Sequence of chain 1.B:
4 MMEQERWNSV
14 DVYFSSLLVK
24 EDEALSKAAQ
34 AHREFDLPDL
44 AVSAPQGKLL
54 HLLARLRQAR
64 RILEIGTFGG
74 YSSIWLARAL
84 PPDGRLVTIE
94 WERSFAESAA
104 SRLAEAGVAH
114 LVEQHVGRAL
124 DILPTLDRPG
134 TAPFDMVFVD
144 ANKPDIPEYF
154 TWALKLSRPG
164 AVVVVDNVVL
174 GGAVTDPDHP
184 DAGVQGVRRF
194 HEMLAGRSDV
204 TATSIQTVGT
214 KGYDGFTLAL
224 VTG

Binding-site contacts:
Ligand atom C1 contacts residue VAL167 of chain 1.B at 4.1 Å (hydrophobic).
Ligand atom C1 contacts residue PHE141 of chain 1.B at 3.5 Å (hydrophobic).
Ligand atom O6 contacts residue GLN49 of chain 1.B at 3.7 Å.
Ligand atom C3 contacts residue PHE219 of chain 1.B at 3.7 Å (hydrophobic).
Ligand atom C1 contacts residue ASP169 of chain 1.B at 3.3 Å.
Ligand atom C1 contacts residue VAL45 of chain 1.B at 4.1 Å (hydrophobic).
Ligand atom C3 contacts residue GLN49 of chain 1.B at 4.5 Å.
Ligand atom C1 contacts residue PHE219 of chain 1.B at 4.4 Å (hydrophobic).
Ligand atom C2 contacts residue PHE219 of chain 1.B at 4.3 Å (hydrophobic).
Ligand atom C4 contacts residue LEU52 of chain 1.B at 3.7 Å (hydrophobic).
Ligand atom C4 contacts residue GLN49 of chain 1.B at 3.8 Å.
Ligand atom C3 contacts residue LEU52 of chain 1.B at 4.2 Å (hydrophobic).
Ligand atom C2 contacts residue ASP169 of chain 1.B at 3.6 Å.
Ligand atom O5 contacts residue PHE219 of chain 1.B at 3.9 Å.
Ligand atom C2 contacts residue GLN49 of chain 1.B at 3.9 Å.
Ligand atom O6 contacts residue PHE219 of chain 1.B at 3.5 Å.
Ligand atom C4 contacts residue VAL167 of chain 1.B at 4.3 Å (hydrophobic).
Ligand atom O5 contacts residue GLN49 of chain 1.B at 3.8 Å.
Ligand atom O5 contacts residue ASP169 of chain 1.B at 2.8 Å (salt-bridge).
Ligand atom O6 contacts residue LEU52 of chain 1.B at 3.6 Å.
Ligand atom C1 contacts residue LEU53 of chain 1.B at 4.3 Å (hydrophobic).
Ligand atom C4 contacts residue LEU53 of chain 1.B at 3.7 Å (hydrophobic).

A protein and the small-molecule ligand that binds it are described below.
Small molecule (SMILES): C[C@@H](O)[C@@H](C)O